This small molecule binds to this protein.
Small molecule (SMILES): Nc1ncnc2c1ncn2[C@@H]1O[C@H](COP(=O)(O)OP(=O)(O)OP(O)(O)=S)[C@@H](O)[C@H]1O

Sequence of chain 1.B:
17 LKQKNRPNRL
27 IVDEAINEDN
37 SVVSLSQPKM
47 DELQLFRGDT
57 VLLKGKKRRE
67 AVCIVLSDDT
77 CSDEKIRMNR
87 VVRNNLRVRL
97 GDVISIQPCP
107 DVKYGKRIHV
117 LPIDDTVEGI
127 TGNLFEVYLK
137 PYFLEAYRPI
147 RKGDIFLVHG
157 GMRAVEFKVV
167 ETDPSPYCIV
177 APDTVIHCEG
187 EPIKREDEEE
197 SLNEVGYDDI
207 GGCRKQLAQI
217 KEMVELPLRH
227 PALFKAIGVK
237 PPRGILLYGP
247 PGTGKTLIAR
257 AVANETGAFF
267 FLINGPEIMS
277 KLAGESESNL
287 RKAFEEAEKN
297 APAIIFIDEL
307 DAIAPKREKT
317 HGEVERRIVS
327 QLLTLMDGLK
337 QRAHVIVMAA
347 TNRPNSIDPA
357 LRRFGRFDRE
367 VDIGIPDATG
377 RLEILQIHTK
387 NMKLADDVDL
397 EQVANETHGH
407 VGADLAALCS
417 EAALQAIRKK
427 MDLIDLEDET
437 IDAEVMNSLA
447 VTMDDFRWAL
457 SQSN

Binding-site contacts:
Ligand atom N7 contacts residue GLY248 of chain 1.B at 3.5 Å (h-bond).
Ligand atom O3G contacts residue ASN348 of chain 1.B at 2.8 Å (h-bond).
Ligand atom N1 contacts residue GLY207 of chain 1.B at 3.1 Å (h-bond).
Ligand atom C5' contacts residue PHE360 of chain 3.A at 3.5 Å (hydrophobic).
Ligand atom C2 contacts residue ASP205 of chain 1.B at 3.3 Å.
Ligand atom N9 contacts residue GLY408 of chain 1.B at 3.5 Å.
Ligand atom S1G contacts residue ASN348 of chain 1.B at 3.4 Å (h-bond).
Ligand atom O1A contacts residue THR252 of chain 1.B at 3.3 Å (h-bond).
Ligand atom PB contacts residue LYS251 of chain 1.B at 3.6 Å.
Ligand atom N7 contacts residue GLY250 of chain 1.B at 3.2 Å.
Ligand atom O1A contacts residue GLY250 of chain 1.B at 3.0 Å.
Ligand atom PG contacts residue MG1 of chain 1.F at 3.2 Å.
Ligand atom N7 contacts residue THR249 of chain 1.B at 3.3 Å.
Ligand atom O3G contacts residue LYS251 of chain 1.B at 2.9 Å (salt-bridge).
Ligand atom C8 contacts residue ALA409 of chain 1.B at 3.5 Å (hydrophobic).
Ligand atom O2B contacts residue GLY250 of chain 1.B at 2.9 Å (h-bond).
Ligand atom O1A contacts residue LYS251 of chain 1.B at 3.4 Å (salt-bridge).
Ligand atom C4' contacts residue PHE360 of chain 3.A at 3.5 Å (hydrophobic).
Ligand atom C2' contacts residue HIS384 of chain 1.B at 3.6 Å.
Ligand atom O1A contacts residue LEU253 of chain 1.B at 2.9 Å (h-bond).
Ligand atom C1' contacts residue HIS384 of chain 1.B at 3.4 Å.
Ligand atom N1 contacts residue ILE380 of chain 1.B at 3.5 Å.
Ligand atom C1' contacts residue GLY408 of chain 1.B at 3.6 Å.
Ligand atom O3A contacts residue GLY248 of chain 1.B at 3.3 Å.
Ligand atom O3B contacts residue MG1 of chain 1.F at 3.5 Å.
Ligand atom C8 contacts residue GLY248 of chain 1.B at 3.3 Å.
Ligand atom O4' contacts residue ALA409 of chain 1.B at 3.3 Å.
Ligand atom PB contacts residue MG1 of chain 1.F at 3.3 Å.
Ligand atom S1G contacts residue ARG359 of chain 3.A at 3.5 Å.
Ligand atom O2G contacts residue MG1 of chain 1.F at 2.0 Å.
Ligand atom O3B contacts residue GLY248 of chain 1.B at 2.9 Å (h-bond).
Ligand atom N6 contacts residue GLY207 of chain 1.B at 2.8 Å (h-bond).
Ligand atom C8 contacts residue GLY408 of chain 1.B at 3.5 Å.
Ligand atom O2B contacts residue THR249 of chain 1.B at 3.1 Å (h-bond).
Ligand atom O2B contacts residue LYS251 of chain 1.B at 2.9 Å (salt-bridge).
Ligand atom O1B contacts residue MG1 of chain 1.F at 2.1 Å.
Ligand atom N7 contacts residue GLY408 of chain 1.B at 3.5 Å.
Ligand atom O2' contacts residue HIS384 of chain 1.B at 3.1 Å.
Ligand atom O1B contacts residue THR252 of chain 1.B at 3.0 Å (h-bond).
Ligand atom N3 contacts residue HIS384 of chain 1.B at 3.0 Å (h-bond).

Sequence of chain 3.A:
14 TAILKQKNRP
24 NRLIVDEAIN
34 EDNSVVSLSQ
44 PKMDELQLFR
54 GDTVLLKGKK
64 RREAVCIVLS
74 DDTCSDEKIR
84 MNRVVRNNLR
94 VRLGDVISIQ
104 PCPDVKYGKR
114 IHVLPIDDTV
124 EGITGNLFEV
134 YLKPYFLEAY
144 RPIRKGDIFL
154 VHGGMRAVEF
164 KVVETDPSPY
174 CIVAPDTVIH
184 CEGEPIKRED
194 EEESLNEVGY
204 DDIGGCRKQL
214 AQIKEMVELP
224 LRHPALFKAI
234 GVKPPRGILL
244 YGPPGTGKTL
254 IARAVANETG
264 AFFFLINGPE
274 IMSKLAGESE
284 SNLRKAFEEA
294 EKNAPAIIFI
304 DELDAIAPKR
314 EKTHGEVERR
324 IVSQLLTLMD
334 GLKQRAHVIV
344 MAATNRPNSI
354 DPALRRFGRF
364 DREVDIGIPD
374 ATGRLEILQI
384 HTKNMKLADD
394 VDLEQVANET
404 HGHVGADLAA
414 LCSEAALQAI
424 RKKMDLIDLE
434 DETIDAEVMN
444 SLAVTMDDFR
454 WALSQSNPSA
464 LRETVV